Binding-site contacts:
Ligand atom C30 contacts residue PRO19 of chain 1.A at 4.1 Å (hydrophobic).
Ligand atom O22 contacts residue GLN26 of chain 1.A at 4.1 Å.
Ligand atom O14 contacts residue SER35 of chain 1.A at 3.9 Å.
Ligand atom C17 contacts residue ARG38 of chain 1.A at 4.0 Å.
Ligand atom C19 contacts residue ARG38 of chain 1.A at 4.3 Å.
Ligand atom C19 contacts residue PRO15 of chain 1.A at 3.4 Å (hydrophobic).
Ligand atom C8 contacts residue TMI1 of chain 1.E at 3.3 Å.
Ligand atom C3 contacts residue TMI1 of chain 1.E at 3.8 Å.
Ligand atom O31 contacts residue LEU18 of chain 1.A at 3.2 Å (h-bond).
Ligand atom C11 contacts residue LEU32 of chain 1.A at 4.2 Å (hydrophobic).
Ligand atom C15 contacts residue SER35 of chain 1.A at 4.1 Å.
Ligand atom C9 contacts residue PHE346 of chain 1.A at 4.0 Å (hydrophobic).
Ligand atom C18 contacts residue SER35 of chain 1.A at 3.6 Å.
Ligand atom C6 contacts residue VAL58 of chain 1.A at 4.1 Å (hydrophobic).
Ligand atom C15 contacts residue ARG38 of chain 1.A at 3.5 Å.
Ligand atom O20 contacts residue PRO15 of chain 1.A at 3.7 Å.
Ligand atom C11 contacts residue PHE36 of chain 1.A at 4.1 Å (hydrophobic).
Ligand atom O22 contacts residue SER35 of chain 1.A at 3.5 Å (h-bond).
Ligand atom C4 contacts residue LEU32 of chain 1.A at 3.4 Å (hydrophobic).
Ligand atom C30 contacts residue SER16 of chain 1.A at 4.0 Å.
Ligand atom C1 contacts residue SER35 of chain 1.A at 3.9 Å.
Ligand atom C2 contacts residue TMI1 of chain 1.E at 3.5 Å.
Ligand atom O31 contacts residue SER16 of chain 1.A at 2.8 Å (h-bond).
Ligand atom C11 contacts residue PHE346 of chain 1.A at 3.8 Å (hydrophobic).
Ligand atom C7 contacts residue VAL49 of chain 1.A at 4.3 Å (hydrophobic).
Ligand atom C7 contacts residue TMI1 of chain 1.E at 3.5 Å.
Ligand atom C1 contacts residue LEU39 of chain 1.A at 3.8 Å (hydrophobic).
Ligand atom C10 contacts residue PHE346 of chain 1.A at 3.5 Å (hydrophobic).
Ligand atom C9 contacts residue PHE370 of chain 1.A at 4.1 Å (hydrophobic).
Ligand atom C16 contacts residue ARG38 of chain 1.A at 3.9 Å.
Ligand atom C13 contacts residue SER35 of chain 1.A at 3.0 Å.
Ligand atom O20 contacts residue SER16 of chain 1.A at 4.1 Å.
Ligand atom C3 contacts residue LEU32 of chain 1.A at 4.0 Å (hydrophobic).
Ligand atom C2 contacts residue VAL49 of chain 1.A at 4.2 Å (hydrophobic).
Ligand atom O31 contacts residue PRO15 of chain 1.A at 4.3 Å.
Ligand atom C17 contacts residue SER35 of chain 1.A at 3.9 Å.
Ligand atom C8 contacts residue PHE370 of chain 1.A at 4.3 Å (hydrophobic).
Ligand atom O23 contacts residue ARG38 of chain 1.A at 3.5 Å (salt-bridge).
Ligand atom O12 contacts residue SER35 of chain 1.A at 3.6 Å.
Ligand atom C30 contacts residue LEU18 of chain 1.A at 3.4 Å (hydrophobic).

Sequence of chain 1.A:
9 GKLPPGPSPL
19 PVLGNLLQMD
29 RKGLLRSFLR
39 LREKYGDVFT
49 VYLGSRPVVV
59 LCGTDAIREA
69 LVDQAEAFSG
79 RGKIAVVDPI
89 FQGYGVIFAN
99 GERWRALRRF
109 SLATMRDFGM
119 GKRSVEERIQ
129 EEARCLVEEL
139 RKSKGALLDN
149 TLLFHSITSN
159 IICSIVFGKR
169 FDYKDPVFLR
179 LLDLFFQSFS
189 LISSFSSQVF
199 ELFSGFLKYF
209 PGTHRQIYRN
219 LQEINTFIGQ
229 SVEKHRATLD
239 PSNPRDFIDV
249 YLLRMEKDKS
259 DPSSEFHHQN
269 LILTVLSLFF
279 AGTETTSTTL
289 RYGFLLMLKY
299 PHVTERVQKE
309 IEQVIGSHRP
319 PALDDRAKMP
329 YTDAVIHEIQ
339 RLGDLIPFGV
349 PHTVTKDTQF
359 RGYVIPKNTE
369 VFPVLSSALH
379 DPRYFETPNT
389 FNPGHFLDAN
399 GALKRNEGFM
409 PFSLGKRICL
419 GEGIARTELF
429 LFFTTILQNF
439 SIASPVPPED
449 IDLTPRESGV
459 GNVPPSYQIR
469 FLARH

This protein binds this small molecule.
Small molecule (SMILES): OC[C@H]1O[C@H](O[C@H]2[C@H](O)[C@@H](O)[C@H](OCCCCCC3CCCCC3)O[C@@H]2CO)[C@H](O)[C@@H](O)[C@@H]1O